This protein binds this small molecule.
Small molecule (SMILES): CC(=O)N[C@H]1[C@H](O[C@H]2[C@H](O)[C@@H](NC(C)=O)CO[C@@H]2CO)O[C@H](CO)[C@@H](O)[C@@H]1O

Binding-site contacts:
Ligand atom N2 contacts residue ASN12 of chain 34.K at 3.8 Å.
Ligand atom C7 contacts residue ASN12 of chain 34.K at 3.9 Å.
Ligand atom C2 contacts residue ASN12 of chain 34.K at 3.3 Å.
Ligand atom C1 contacts residue ASN12 of chain 34.K at 2.2 Å.
Ligand atom O5 contacts residue ASN12 of chain 34.K at 2.8 Å (h-bond).
Ligand atom O7 contacts residue ASN12 of chain 34.K at 3.6 Å.
Ligand atom C5 contacts residue ASN12 of chain 34.K at 4.2 Å.

Sequence of chain 34.K:
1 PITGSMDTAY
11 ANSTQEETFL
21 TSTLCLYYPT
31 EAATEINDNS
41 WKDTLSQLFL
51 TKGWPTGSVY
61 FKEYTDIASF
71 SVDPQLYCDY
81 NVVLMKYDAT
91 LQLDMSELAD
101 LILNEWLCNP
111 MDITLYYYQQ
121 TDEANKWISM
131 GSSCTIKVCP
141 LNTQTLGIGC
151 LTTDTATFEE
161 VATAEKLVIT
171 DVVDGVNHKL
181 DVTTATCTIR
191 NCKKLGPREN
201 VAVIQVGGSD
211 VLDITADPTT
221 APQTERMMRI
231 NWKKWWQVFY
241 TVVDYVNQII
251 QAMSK